This protein binds this small molecule.
Small molecule (SMILES): CC(=O)N[C@@H]1[C@@H](O)[C@H](O)[C@@H](CO)O[C@H]1O

Sequence of chain 1.C:
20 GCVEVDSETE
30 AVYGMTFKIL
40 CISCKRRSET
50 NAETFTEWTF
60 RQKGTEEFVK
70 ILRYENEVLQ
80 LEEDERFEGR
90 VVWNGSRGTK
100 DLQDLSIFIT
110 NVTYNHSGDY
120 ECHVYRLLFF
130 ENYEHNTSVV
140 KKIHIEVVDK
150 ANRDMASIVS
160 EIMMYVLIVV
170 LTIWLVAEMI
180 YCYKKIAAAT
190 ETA

Binding-site contacts:
Ligand atom C7 contacts residue ASN110 of chain 1.C at 4.1 Å.
Ligand atom C4 contacts residue ASN110 of chain 1.C at 4.4 Å.
Ligand atom N2 contacts residue ASN110 of chain 1.C at 3.0 Å (h-bond).
Ligand atom O5 contacts residue ASN110 of chain 1.C at 2.5 Å (h-bond).
Ligand atom C6 contacts residue ASN110 of chain 1.C at 4.4 Å.
Ligand atom C3 contacts residue ASN110 of chain 1.C at 4.0 Å.
Ligand atom O6 contacts residue ASN110 of chain 1.C at 4.5 Å.
Ligand atom C1 contacts residue ASN110 of chain 1.C at 1.5 Å.
Ligand atom C5 contacts residue ASN110 of chain 1.C at 3.8 Å.
Ligand atom C2 contacts residue ASN110 of chain 1.C at 2.6 Å.